Sequence of chain 1.A:
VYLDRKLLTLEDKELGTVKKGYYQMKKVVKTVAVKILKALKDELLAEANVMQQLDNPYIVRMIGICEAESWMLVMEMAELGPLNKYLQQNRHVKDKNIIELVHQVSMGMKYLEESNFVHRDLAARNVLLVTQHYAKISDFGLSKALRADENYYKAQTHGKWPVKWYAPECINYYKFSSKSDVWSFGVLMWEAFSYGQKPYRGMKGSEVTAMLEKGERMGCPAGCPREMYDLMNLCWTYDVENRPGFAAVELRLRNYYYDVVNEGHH

The protein below binds the small molecule below.
Small molecule (SMILES): C[C@H](N)CNc1cnc(C(N)=O)c(-c2cc3ccccc3[nH]2)n1

Binding-site contacts:
Ligand atom C4 contacts residue ASP160 of chain 1.A at 3.8 Å.
Ligand atom O contacts residue MET98 of chain 1.A at 3.7 Å.
Ligand atom N9 contacts residue ASP160 of chain 1.A at 2.8 Å (salt-bridge).
Ligand atom C18 contacts residue GLY102 of chain 1.A at 3.9 Å.
Ligand atom C11 contacts residue ARG146 of chain 1.A at 3.6 Å.
Ligand atom C5 contacts residue ALA48 of chain 1.A at 3.3 Å (hydrophobic).
Ligand atom C17 contacts residue GLU100 of chain 1.A at 3.6 Å.
Ligand atom C8 contacts residue ARG146 of chain 1.A at 3.6 Å.
Ligand atom O contacts residue ALA99 of chain 1.A at 3.0 Å (h-bond).
Ligand atom C16 contacts residue GLU100 of chain 1.A at 3.7 Å.
Ligand atom C13 contacts residue ALA99 of chain 1.A at 3.7 Å (hydrophobic).
Ligand atom N12 contacts residue ALA99 of chain 1.A at 3.6 Å.
Ligand atom C17 contacts residue GLY102 of chain 1.A at 3.6 Å.
Ligand atom N9 contacts residue ASN147 of chain 1.A at 3.0 Å (h-bond).
Ligand atom C13 contacts residue GLY102 of chain 1.A at 3.6 Å.
Ligand atom C7 contacts residue ASP160 of chain 1.A at 3.8 Å.
Ligand atom N20 contacts residue ALA48 of chain 1.A at 3.4 Å.
Ligand atom C16 contacts residue ALA99 of chain 1.A at 3.2 Å (hydrophobic).
Ligand atom N6 contacts residue ASP160 of chain 1.A at 3.0 Å (salt-bridge).
Ligand atom C14 contacts residue PRO103 of chain 1.A at 3.8 Å (hydrophobic).
Ligand atom O contacts residue LEU149 of chain 1.A at 3.8 Å.
Ligand atom O contacts residue ALA48 of chain 1.A at 3.4 Å.
Ligand atom C4 contacts residue LEU149 of chain 1.A at 3.8 Å (hydrophobic).
Ligand atom N20 contacts residue GLU97 of chain 1.A at 2.9 Å (salt-bridge).
Ligand atom C11 contacts residue PRO103 of chain 1.A at 3.5 Å (hydrophobic).
Ligand atom N20 contacts residue LEU149 of chain 1.A at 3.8 Å.
Ligand atom C3 contacts residue ASP160 of chain 1.A at 3.8 Å.
Ligand atom C19 contacts residue LEU25 of chain 1.A at 3.9 Å (hydrophobic).
Ligand atom C19 contacts residue PRO103 of chain 1.A at 3.6 Å (hydrophobic).
Ligand atom C8 contacts residue ASP160 of chain 1.A at 3.7 Å.
Ligand atom N contacts residue LEU149 of chain 1.A at 3.3 Å.
Ligand atom C contacts residue LEU149 of chain 1.A at 3.1 Å (hydrophobic).
Ligand atom N contacts residue MET96 of chain 1.A at 3.6 Å.
Ligand atom N9 contacts residue ARG146 of chain 1.A at 2.8 Å (salt-bridge).
Ligand atom C14 contacts residue GLY102 of chain 1.A at 3.8 Å.
Ligand atom C14 contacts residue LEU25 of chain 1.A at 3.8 Å (hydrophobic).
Ligand atom C1 contacts residue LEU149 of chain 1.A at 3.6 Å (hydrophobic).
Ligand atom C13 contacts residue LEU25 of chain 1.A at 3.8 Å (hydrophobic).
Ligand atom C16 contacts residue GLY102 of chain 1.A at 3.5 Å.
Ligand atom C5 contacts residue LEU149 of chain 1.A at 3.3 Å (hydrophobic).